This small molecule binds to this protein.
Small molecule (SMILES): O=c1cc[nH]c(=O)[nH]1

Sequence of chain 1.C:
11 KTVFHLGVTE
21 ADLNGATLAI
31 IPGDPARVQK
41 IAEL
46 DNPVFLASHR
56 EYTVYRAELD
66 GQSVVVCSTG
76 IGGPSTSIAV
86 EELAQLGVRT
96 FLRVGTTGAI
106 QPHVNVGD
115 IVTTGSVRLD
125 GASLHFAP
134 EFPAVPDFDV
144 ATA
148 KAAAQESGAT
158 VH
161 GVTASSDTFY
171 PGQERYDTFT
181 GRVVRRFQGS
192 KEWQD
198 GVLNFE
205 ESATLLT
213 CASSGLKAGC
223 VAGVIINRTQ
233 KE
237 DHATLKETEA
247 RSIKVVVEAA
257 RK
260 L

Binding-site contacts:
Ligand atom O4 contacts residue PHE202 of chain 1.C at 4.1 Å.
Ligand atom C4 contacts residue PHE202 of chain 1.C at 3.9 Å (hydrophobic).
Ligand atom C5 contacts residue PHE169 of chain 1.C at 4.2 Å (hydrophobic).
Ligand atom C4 contacts residue PHE169 of chain 1.C at 3.7 Å (hydrophobic).
Ligand atom N3 contacts residue PHE202 of chain 1.C at 4.0 Å.
Ligand atom C6 contacts residue PHE169 of chain 1.C at 4.5 Å (hydrophobic).
Ligand atom O2 contacts residue ARG175 of chain 1.C at 3.0 Å (salt-bridge).
Ligand atom N1 contacts residue THR102 of chain 1.C at 4.2 Å.
Ligand atom O2 contacts residue PHE169 of chain 1.C at 4.3 Å.
Ligand atom O4 contacts residue GOL1 of chain 1.R at 3.9 Å.
Ligand atom C2 contacts residue ARG175 of chain 1.C at 4.0 Å.
Ligand atom C4 contacts residue GOL1 of chain 1.R at 4.0 Å.
Ligand atom N1 contacts residue PHE169 of chain 1.C at 4.3 Å.
Ligand atom O2 contacts residue GLN173 of chain 1.C at 3.5 Å (h-bond).
Ligand atom O4 contacts residue PHE169 of chain 1.C at 3.7 Å.
Ligand atom C4 contacts residue GLN173 of chain 1.C at 3.5 Å.
Ligand atom N3 contacts residue ARG175 of chain 1.C at 4.0 Å.
Ligand atom C5 contacts residue PHE202 of chain 1.C at 4.1 Å (hydrophobic).
Ligand atom C2 contacts residue PHE202 of chain 1.C at 4.4 Å (hydrophobic).
Ligand atom C2 contacts residue GLN173 of chain 1.C at 3.5 Å.
Ligand atom O2 contacts residue GLY103 of chain 1.C at 4.3 Å.
Ligand atom C5 contacts residue GOL1 of chain 1.R at 3.1 Å.
Ligand atom N3 contacts residue GLN173 of chain 1.C at 2.7 Å (h-bond).
Ligand atom O4 contacts residue GLU203 of chain 1.C at 3.7 Å.
Ligand atom O4 contacts residue GLN173 of chain 1.C at 2.8 Å (h-bond).
Ligand atom N1 contacts residue GLY103 of chain 1.C at 3.6 Å.
Ligand atom C6 contacts residue GOL1 of chain 1.R at 3.9 Å.
Ligand atom C6 contacts residue THR102 of chain 1.C at 4.2 Å.
Ligand atom C4 contacts residue GLU203 of chain 1.C at 4.2 Å.
Ligand atom C6 contacts residue GLY103 of chain 1.C at 3.9 Å.
Ligand atom C2 contacts residue GLY103 of chain 1.C at 4.3 Å.
Ligand atom N3 contacts residue PHE169 of chain 1.C at 3.5 Å.
Ligand atom O4 contacts residue MSE204 of chain 1.C at 3.5 Å.
Ligand atom C2 contacts residue PHE169 of chain 1.C at 3.8 Å (hydrophobic).